A small-molecule ligand and the protein it binds are described below.
Small molecule (SMILES): CO[C@H]1O[C@H](CO)[C@@H](O[C@H]2O[C@H](CO)[C@@H](O)[C@H](O)[C@@H]2O)[C@H](O)[C@@H]1O

Binding-site contacts:
Ligand atom O4 contacts residue ASP86 of chain 1.A at 2.6 Å (salt-bridge).
Ligand atom C6 contacts residue PHE132 of chain 1.A at 3.9 Å (hydrophobic).
Ligand atom O5 contacts residue GLU221 of chain 1.A at 3.1 Å (salt-bridge).
Ligand atom C5 contacts residue PHE132 of chain 1.A at 3.7 Å (hydrophobic).
Ligand atom C6 contacts residue GLU221 of chain 1.A at 3.9 Å.
Ligand atom O6 contacts residue GLU221 of chain 1.A at 3.9 Å.
Ligand atom O2 contacts residue GLY220 of chain 1.A at 3.5 Å.
Ligand atom C6 contacts residue GLN222 of chain 1.A at 3.7 Å.
Ligand atom O6 contacts residue GLN222 of chain 1.A at 3.0 Å (h-bond).
Ligand atom C3 contacts residue GLY106 of chain 1.A at 3.8 Å.
Ligand atom O4 contacts residue GLY106 of chain 1.A at 3.3 Å (h-bond).
Ligand atom C5 contacts residue GLU221 of chain 1.A at 4.1 Å.
Ligand atom O4 contacts residue ASN138 of chain 1.A at 3.1 Å (h-bond).
Ligand atom C6 contacts residue ASP86 of chain 1.A at 3.5 Å.
Ligand atom O2 contacts residue GLY105 of chain 1.A at 3.6 Å.
Ligand atom O3 contacts residue GLU221 of chain 1.A at 4.0 Å.
Ligand atom C7 contacts residue ASP136 of chain 1.A at 2.7 Å.
Ligand atom O4 contacts residue SER137 of chain 1.A at 3.7 Å.
Ligand atom O3 contacts residue GLY106 of chain 1.A at 2.8 Å (h-bond).
Ligand atom O3 contacts residue GLY105 of chain 1.A at 3.5 Å.
Ligand atom C4 contacts residue GLU221 of chain 1.A at 3.3 Å.
Ligand atom O6 contacts residue GLN222 of chain 1.A at 2.8 Å (h-bond).
Ligand atom O4 contacts residue GLU221 of chain 1.A at 3.9 Å.
Ligand atom O5 contacts residue GLY220 of chain 1.A at 4.0 Å.
Ligand atom O2 contacts residue GLU221 of chain 1.A at 3.3 Å (salt-bridge).
Ligand atom C4 contacts residue GLY105 of chain 1.A at 3.9 Å.
Ligand atom O6 contacts residue GLU221 of chain 1.A at 3.0 Å (salt-bridge).
Ligand atom O4 contacts residue GLY105 of chain 1.A at 4.1 Å.
Ligand atom O4 contacts residue PHE132 of chain 1.A at 3.4 Å.
Ligand atom O6 contacts residue GLY220 of chain 1.A at 3.3 Å (h-bond).
Ligand atom O6 contacts residue ASP86 of chain 1.A at 2.8 Å (salt-bridge).
Ligand atom C4 contacts residue ASP86 of chain 1.A at 3.4 Å.
Ligand atom O6 contacts residue ALA85 of chain 1.A at 3.7 Å.
Ligand atom O1 contacts residue ASP136 of chain 1.A at 3.1 Å (salt-bridge).
Ligand atom C6 contacts residue PHE132 of chain 1.A at 3.5 Å (hydrophobic).
Ligand atom C6 contacts residue GLN222 of chain 1.A at 3.5 Å.
Ligand atom C4 contacts residue GLY106 of chain 1.A at 3.6 Å.
Ligand atom C1 contacts residue GLU221 of chain 1.A at 3.3 Å.
Ligand atom C6 contacts residue ALA85 of chain 1.A at 4.0 Å (hydrophobic).
Ligand atom C5 contacts residue ASP86 of chain 1.A at 4.0 Å.

Sequence of chain 1.A:
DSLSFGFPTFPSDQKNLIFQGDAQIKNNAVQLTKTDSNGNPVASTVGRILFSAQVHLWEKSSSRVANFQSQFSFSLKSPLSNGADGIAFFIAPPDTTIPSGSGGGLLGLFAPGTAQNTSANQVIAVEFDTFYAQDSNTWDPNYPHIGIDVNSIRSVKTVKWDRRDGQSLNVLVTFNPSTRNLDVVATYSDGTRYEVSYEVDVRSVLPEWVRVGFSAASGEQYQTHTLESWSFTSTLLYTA